Sequence of chain 1.C:
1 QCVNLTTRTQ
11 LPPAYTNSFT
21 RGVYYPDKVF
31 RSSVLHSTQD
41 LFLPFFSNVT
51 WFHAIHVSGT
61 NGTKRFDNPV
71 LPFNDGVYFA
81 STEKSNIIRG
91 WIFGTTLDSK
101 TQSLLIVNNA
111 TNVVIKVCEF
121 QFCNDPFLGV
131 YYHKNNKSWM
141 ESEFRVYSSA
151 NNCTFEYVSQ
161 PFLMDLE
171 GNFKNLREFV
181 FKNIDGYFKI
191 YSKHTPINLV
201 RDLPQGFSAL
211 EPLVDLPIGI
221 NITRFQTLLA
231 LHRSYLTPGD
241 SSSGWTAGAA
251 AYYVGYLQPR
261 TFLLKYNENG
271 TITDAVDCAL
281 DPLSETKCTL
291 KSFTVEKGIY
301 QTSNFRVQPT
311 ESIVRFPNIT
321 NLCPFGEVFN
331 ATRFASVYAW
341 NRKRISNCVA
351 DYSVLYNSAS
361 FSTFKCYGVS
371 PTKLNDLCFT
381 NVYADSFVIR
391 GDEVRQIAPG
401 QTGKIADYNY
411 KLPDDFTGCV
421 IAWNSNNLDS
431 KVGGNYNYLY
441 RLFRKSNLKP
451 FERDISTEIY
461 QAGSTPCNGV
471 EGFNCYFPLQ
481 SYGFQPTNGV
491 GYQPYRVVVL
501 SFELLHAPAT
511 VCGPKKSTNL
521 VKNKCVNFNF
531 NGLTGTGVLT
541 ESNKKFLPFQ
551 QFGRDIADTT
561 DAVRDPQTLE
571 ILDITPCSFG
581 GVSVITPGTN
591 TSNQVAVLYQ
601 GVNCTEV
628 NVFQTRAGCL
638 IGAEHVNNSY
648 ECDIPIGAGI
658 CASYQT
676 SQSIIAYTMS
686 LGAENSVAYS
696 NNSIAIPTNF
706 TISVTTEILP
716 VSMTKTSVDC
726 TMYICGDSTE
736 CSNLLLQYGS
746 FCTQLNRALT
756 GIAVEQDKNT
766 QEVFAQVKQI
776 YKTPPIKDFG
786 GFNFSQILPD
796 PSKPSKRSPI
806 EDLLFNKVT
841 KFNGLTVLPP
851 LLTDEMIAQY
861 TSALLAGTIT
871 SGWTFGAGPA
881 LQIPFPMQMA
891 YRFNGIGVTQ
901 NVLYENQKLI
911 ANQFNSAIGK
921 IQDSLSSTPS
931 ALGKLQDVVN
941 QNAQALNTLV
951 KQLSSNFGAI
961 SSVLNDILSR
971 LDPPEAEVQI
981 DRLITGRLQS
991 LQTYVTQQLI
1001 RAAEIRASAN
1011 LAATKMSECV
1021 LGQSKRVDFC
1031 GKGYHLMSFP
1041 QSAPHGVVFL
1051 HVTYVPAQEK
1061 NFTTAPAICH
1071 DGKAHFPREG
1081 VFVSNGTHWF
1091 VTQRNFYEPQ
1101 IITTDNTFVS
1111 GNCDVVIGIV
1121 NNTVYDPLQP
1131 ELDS

This protein binds this small molecule.
Small molecule (SMILES): CC(=O)N[C@@H]1[C@@H](O)[C@H](O)[C@@H](CO)O[C@H]1O

Binding-site contacts:
Ligand atom O6 contacts residue ALA693 of chain 1.C at 3.7 Å.
Ligand atom C4 contacts residue ASN1061 of chain 1.C at 4.2 Å.
Ligand atom C6 contacts residue ALA693 of chain 1.C at 3.8 Å (hydrophobic).
Ligand atom O7 contacts residue ASN1061 of chain 1.C at 3.9 Å.
Ligand atom C3 contacts residue ASN1061 of chain 1.C at 3.8 Å.
Ligand atom C5 contacts residue ASN1061 of chain 1.C at 3.6 Å.
Ligand atom N2 contacts residue ASN1061 of chain 1.C at 3.0 Å (h-bond).
Ligand atom C5 contacts residue ALA693 of chain 1.C at 3.6 Å (hydrophobic).
Ligand atom C7 contacts residue ASN1061 of chain 1.C at 3.6 Å.
Ligand atom C8 contacts residue LYS1060 of chain 1.C at 4.2 Å.
Ligand atom O5 contacts residue ALA693 of chain 1.C at 4.3 Å.
Ligand atom O5 contacts residue ASN1061 of chain 1.C at 2.3 Å (h-bond).
Ligand atom C1 contacts residue ASN1061 of chain 1.C at 1.4 Å.
Ligand atom C2 contacts residue ASN1061 of chain 1.C at 2.5 Å.
Ligand atom C8 contacts residue GLU1059 of chain 1.C at 3.4 Å.